Sequence of chain 1.E:
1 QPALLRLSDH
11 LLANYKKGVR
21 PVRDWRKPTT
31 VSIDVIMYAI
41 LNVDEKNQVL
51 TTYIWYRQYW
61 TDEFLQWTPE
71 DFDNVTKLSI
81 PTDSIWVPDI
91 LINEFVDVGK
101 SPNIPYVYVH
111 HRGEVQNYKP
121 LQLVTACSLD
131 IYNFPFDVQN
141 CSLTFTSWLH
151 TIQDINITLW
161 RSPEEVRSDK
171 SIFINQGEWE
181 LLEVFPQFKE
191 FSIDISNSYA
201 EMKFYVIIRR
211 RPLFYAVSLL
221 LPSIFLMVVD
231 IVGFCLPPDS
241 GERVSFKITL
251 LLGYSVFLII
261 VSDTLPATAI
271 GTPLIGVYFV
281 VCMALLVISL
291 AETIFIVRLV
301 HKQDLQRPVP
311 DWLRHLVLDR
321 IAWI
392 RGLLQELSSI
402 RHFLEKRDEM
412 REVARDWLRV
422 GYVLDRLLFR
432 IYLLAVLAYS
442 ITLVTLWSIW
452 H

Sequence of chain 1.D:
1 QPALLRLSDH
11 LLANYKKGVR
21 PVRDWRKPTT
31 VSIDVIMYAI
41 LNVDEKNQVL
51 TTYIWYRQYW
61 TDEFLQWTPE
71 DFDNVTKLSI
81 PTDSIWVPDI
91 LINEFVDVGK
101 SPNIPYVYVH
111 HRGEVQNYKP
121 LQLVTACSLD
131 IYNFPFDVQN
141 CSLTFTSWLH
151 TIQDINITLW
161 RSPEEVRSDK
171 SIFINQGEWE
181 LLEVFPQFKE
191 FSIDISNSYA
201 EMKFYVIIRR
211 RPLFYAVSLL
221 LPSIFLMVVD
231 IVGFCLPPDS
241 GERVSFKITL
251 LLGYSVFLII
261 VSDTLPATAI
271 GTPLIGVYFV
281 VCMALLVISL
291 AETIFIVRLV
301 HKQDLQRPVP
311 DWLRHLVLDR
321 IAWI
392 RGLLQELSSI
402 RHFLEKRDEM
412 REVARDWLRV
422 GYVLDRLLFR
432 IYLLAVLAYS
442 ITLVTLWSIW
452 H

A small-molecule ligand and the protein it binds are described below.
Small molecule (SMILES): NCCc1c[nH]c2ccc(O)cc12

Binding-site contacts:
Ligand atom CZ3 contacts residue TRP55 of chain 1.D at 3.9 Å (hydrophobic).
Ligand atom CH2 contacts residue TYR56 of chain 1.D at 4.4 Å (hydrophobic).
Ligand atom NZ contacts residue THR146 of chain 1.E at 3.6 Å.
Ligand atom OH contacts residue TRP55 of chain 1.D at 3.8 Å.
Ligand atom NE1 contacts residue TYR199 of chain 1.E at 4.2 Å.
Ligand atom CB contacts residue TRP148 of chain 1.E at 3.3 Å (hydrophobic).
Ligand atom CA contacts residue ASN93 of chain 1.E at 4.2 Å.
Ligand atom CH2 contacts residue ILE36 of chain 1.D at 4.5 Å (hydrophobic).
Ligand atom OH contacts residue LYS119 of chain 1.D at 4.0 Å.
Ligand atom CE3 contacts residue TRP148 of chain 1.E at 3.7 Å (hydrophobic).
Ligand atom CH2 contacts residue TRP55 of chain 1.D at 4.0 Å (hydrophobic).
Ligand atom CE3 contacts residue TYR118 of chain 1.D at 3.9 Å (hydrophobic).
Ligand atom CD2 contacts residue TRP55 of chain 1.D at 4.0 Å (hydrophobic).
Ligand atom CZ3 contacts residue TRP148 of chain 1.E at 4.2 Å (hydrophobic).
Ligand atom CB contacts residue TYR199 of chain 1.E at 4.1 Å (hydrophobic).
Ligand atom CD1 contacts residue TRP55 of chain 1.D at 4.4 Å (hydrophobic).
Ligand atom CE3 contacts residue TRP55 of chain 1.D at 4.2 Å (hydrophobic).
Ligand atom OH contacts residue TYR56 of chain 1.D at 2.8 Å (h-bond).
Ligand atom CA contacts residue TRP55 of chain 1.D at 4.2 Å (hydrophobic).
Ligand atom NZ contacts residue SER147 of chain 1.E at 3.4 Å (h-bond).
Ligand atom OH contacts residue TRP148 of chain 1.E at 3.7 Å.
Ligand atom NZ contacts residue TRP148 of chain 1.E at 3.9 Å.
Ligand atom CG contacts residue TRP148 of chain 1.E at 4.4 Å (hydrophobic).
Ligand atom CD1 contacts residue ILE193 of chain 1.E at 4.4 Å (hydrophobic).
Ligand atom CE2 contacts residue TRP55 of chain 1.D at 4.0 Å (hydrophobic).
Ligand atom CA contacts residue TRP148 of chain 1.E at 4.0 Å (hydrophobic).
Ligand atom CD1 contacts residue TYR199 of chain 1.E at 3.5 Å (hydrophobic).
Ligand atom CG contacts residue TRP55 of chain 1.D at 4.4 Å (hydrophobic).
Ligand atom CZ2 contacts residue TRP55 of chain 1.D at 4.3 Å (hydrophobic).
Ligand atom NZ contacts residue ASN93 of chain 1.E at 3.9 Å.
Ligand atom CZ3 contacts residue TYR118 of chain 1.D at 4.2 Å (hydrophobic).
Ligand atom CD1 contacts residue PHE191 of chain 1.E at 4.2 Å (hydrophobic).
Ligand atom OH contacts residue ARG57 of chain 1.D at 4.4 Å.
Ligand atom CZ3 contacts residue TYR56 of chain 1.D at 4.0 Å (hydrophobic).
Ligand atom OH contacts residue TYR118 of chain 1.D at 4.0 Å.
Ligand atom CG contacts residue TYR199 of chain 1.E at 4.2 Å (hydrophobic).
Ligand atom NE1 contacts residue ILE193 of chain 1.E at 3.4 Å.
Ligand atom CE2 contacts residue ILE193 of chain 1.E at 4.3 Å (hydrophobic).
Ligand atom CD2 contacts residue TYR118 of chain 1.D at 4.1 Å (hydrophobic).
Ligand atom CH2 contacts residue ARG57 of chain 1.D at 4.2 Å.